This protein binds this small molecule.
Small molecule (SMILES): CC(=O)N[C@@H]1[C@@H](O)[C@H](O)[C@@H](CO)O[C@H]1O

Sequence of chain 1.A:
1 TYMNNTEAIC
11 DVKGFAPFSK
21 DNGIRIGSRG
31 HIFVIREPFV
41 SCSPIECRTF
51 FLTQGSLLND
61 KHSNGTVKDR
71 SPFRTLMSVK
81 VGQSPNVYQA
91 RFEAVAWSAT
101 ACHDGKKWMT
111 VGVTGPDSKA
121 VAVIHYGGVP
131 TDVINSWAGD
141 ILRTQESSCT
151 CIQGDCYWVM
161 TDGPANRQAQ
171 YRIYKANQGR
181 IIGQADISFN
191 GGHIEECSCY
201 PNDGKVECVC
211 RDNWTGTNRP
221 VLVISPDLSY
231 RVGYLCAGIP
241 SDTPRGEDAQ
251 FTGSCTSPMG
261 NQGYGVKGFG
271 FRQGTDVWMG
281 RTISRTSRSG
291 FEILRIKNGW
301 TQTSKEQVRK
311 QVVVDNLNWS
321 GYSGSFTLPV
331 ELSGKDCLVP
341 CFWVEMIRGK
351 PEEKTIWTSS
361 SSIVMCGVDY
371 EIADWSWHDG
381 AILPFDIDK

Binding-site contacts:
Ligand atom C3 contacts residue ASN64 of chain 1.A at 3.8 Å.
Ligand atom O5 contacts residue GLY65 of chain 1.A at 4.1 Å.
Ligand atom C5 contacts residue ASN64 of chain 1.A at 4.0 Å.
Ligand atom C1 contacts residue ASN64 of chain 1.A at 1.8 Å.
Ligand atom C1 contacts residue GLY65 of chain 1.A at 4.5 Å.
Ligand atom C7 contacts residue ASN64 of chain 1.A at 3.5 Å.
Ligand atom O1 contacts residue GLY65 of chain 1.A at 4.2 Å.
Ligand atom O7 contacts residue ILE382 of chain 4.A at 4.3 Å.
Ligand atom C6 contacts residue GLY65 of chain 1.A at 4.4 Å.
Ligand atom C8 contacts residue ASN64 of chain 1.A at 4.3 Å.
Ligand atom O7 contacts residue ASN64 of chain 1.A at 4.0 Å.
Ligand atom N2 contacts residue ASN64 of chain 1.A at 2.8 Å (h-bond).
Ligand atom O1 contacts residue ASN64 of chain 1.A at 1.9 Å (h-bond).
Ligand atom O5 contacts residue ASN64 of chain 1.A at 3.0 Å (h-bond).
Ligand atom C2 contacts residue ASN64 of chain 1.A at 2.7 Å.

Sequence of chain 4.A:
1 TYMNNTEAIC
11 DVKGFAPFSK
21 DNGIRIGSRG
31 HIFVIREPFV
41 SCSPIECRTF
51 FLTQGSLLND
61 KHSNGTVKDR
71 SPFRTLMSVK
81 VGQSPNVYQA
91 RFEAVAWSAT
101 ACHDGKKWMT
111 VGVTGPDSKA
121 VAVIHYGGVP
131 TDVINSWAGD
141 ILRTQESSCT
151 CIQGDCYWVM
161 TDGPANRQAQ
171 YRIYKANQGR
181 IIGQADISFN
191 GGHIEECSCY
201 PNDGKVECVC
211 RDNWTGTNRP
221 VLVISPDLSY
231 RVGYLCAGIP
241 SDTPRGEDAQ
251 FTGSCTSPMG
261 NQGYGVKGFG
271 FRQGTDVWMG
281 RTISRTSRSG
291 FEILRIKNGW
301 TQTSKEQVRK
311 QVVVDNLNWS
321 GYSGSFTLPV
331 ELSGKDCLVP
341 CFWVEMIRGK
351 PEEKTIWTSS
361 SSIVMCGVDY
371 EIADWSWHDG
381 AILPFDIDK